Sequence of chain 1.B:
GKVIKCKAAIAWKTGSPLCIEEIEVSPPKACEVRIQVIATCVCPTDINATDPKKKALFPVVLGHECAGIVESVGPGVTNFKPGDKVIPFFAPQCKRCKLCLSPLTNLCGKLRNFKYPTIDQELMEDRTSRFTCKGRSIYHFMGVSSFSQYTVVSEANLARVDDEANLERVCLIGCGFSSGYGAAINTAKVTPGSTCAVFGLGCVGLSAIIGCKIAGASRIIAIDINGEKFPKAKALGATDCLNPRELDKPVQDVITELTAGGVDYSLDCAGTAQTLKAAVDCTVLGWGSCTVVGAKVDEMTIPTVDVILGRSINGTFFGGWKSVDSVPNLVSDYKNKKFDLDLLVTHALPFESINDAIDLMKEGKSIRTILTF

Binding-site contacts:
Ligand atom C6 contacts residue THR121 of chain 1.B at 4.5 Å.
Ligand atom C1 contacts residue THR48 of chain 1.B at 3.7 Å.
Ligand atom C6 contacts residue MET145 of chain 1.B at 3.9 Å (hydrophobic).
Ligand atom N8 contacts residue HIS67 of chain 1.B at 4.3 Å.
Ligand atom N8 contacts residue ZN1 of chain 1.I at 3.4 Å.
Ligand atom C7 contacts residue PHE93 of chain 1.B at 3.8 Å (hydrophobic).
Ligand atom C7 contacts residue CYS46 of chain 1.B at 3.6 Å (hydrophobic).
Ligand atom C6 contacts residue THR48 of chain 1.B at 3.7 Å.
Ligand atom C2 contacts residue PHE93 of chain 1.B at 3.4 Å (hydrophobic).
Ligand atom N8 contacts residue NAI1 of chain 1.G at 3.5 Å.
Ligand atom N8 contacts residue THR48 of chain 1.B at 3.7 Å.
Ligand atom O9 contacts residue THR48 of chain 1.B at 2.8 Å (h-bond).
Ligand atom C3 contacts residue ILE311 of chain 1.A at 4.2 Å (hydrophobic).
Ligand atom C1 contacts residue PHE93 of chain 1.B at 4.1 Å (hydrophobic).
Ligand atom O9 contacts residue CYS46 of chain 1.B at 3.0 Å (h-bond).
Ligand atom O9 contacts residue ZN1 of chain 1.I at 2.2 Å.
Ligand atom N8 contacts residue CYS178 of chain 1.B at 3.8 Å.
Ligand atom C7 contacts residue ZN1 of chain 1.I at 2.1 Å.
Ligand atom O9 contacts residue CYS178 of chain 1.B at 3.4 Å (h-bond).
Ligand atom C5 contacts residue THR121 of chain 1.B at 4.1 Å.
Ligand atom C5 contacts residue THR48 of chain 1.B at 4.5 Å.
Ligand atom C4 contacts residue PRO120 of chain 1.B at 4.3 Å (hydrophobic).
Ligand atom C7 contacts residue THR48 of chain 1.B at 3.4 Å.
Ligand atom C7 contacts residue CYS178 of chain 1.B at 2.9 Å (hydrophobic).
Ligand atom C1 contacts residue NAI1 of chain 1.G at 3.6 Å.
Ligand atom C7 contacts residue HIS67 of chain 1.B at 3.4 Å.
Ligand atom C7 contacts residue NAI1 of chain 1.G at 3.1 Å.
Ligand atom C2 contacts residue NAI1 of chain 1.G at 2.9 Å.
Ligand atom O9 contacts residue HIS67 of chain 1.B at 4.0 Å.
Ligand atom O9 contacts residue NAI1 of chain 1.G at 2.8 Å.
Ligand atom N8 contacts residue PHE93 of chain 1.B at 3.3 Å.
Ligand atom C3 contacts residue NAI1 of chain 1.G at 3.0 Å.

Sequence of chain 1.A:
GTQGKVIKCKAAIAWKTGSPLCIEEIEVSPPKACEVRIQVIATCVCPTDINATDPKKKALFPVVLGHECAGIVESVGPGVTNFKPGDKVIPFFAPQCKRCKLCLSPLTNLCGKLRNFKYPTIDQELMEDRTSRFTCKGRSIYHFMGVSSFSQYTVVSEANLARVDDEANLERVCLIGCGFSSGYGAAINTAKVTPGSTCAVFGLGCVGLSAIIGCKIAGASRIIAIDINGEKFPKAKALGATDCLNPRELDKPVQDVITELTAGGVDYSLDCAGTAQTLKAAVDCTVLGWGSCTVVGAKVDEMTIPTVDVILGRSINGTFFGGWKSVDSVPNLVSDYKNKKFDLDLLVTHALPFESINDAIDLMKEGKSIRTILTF

A small-molecule ligand and the protein it binds are described below.
Small molecule (SMILES): O=CNC1CCCCC1